A small-molecule ligand and the protein it binds are described below.
Small molecule (SMILES): CC(=O)N[C@@H]1[C@@H](O)[C@H](O)[C@@H](CO)O[C@H]1O

Sequence of chain 1.N:
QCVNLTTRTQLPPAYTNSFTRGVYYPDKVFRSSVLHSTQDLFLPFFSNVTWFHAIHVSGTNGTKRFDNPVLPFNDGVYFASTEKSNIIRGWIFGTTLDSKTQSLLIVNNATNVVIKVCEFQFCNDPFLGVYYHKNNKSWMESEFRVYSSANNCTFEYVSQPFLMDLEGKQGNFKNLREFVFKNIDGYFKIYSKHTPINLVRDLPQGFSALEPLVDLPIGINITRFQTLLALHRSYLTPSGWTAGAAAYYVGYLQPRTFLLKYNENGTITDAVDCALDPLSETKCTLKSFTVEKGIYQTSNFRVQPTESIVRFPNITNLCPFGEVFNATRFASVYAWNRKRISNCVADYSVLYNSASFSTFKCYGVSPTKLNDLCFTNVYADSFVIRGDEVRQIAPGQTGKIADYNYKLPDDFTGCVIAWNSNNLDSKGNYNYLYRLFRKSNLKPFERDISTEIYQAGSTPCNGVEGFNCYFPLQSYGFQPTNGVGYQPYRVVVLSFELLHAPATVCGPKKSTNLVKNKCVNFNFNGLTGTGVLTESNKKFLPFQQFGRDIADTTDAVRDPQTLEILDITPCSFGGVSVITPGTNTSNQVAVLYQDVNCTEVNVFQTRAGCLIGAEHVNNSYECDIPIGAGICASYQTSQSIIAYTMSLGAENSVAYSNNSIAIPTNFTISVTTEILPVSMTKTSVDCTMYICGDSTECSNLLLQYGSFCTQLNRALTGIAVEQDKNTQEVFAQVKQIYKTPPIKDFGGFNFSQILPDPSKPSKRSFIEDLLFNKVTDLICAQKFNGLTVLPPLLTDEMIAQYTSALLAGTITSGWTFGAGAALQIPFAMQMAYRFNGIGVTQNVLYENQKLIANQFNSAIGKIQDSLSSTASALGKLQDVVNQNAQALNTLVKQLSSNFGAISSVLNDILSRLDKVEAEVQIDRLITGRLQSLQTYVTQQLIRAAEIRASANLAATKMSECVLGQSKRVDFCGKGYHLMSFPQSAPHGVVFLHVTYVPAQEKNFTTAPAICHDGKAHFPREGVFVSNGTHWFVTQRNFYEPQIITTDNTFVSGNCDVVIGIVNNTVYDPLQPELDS

Binding-site contacts:
Ligand atom C5 contacts residue ASN603 of chain 1.N at 3.6 Å.
Ligand atom N2 contacts residue ASN603 of chain 1.N at 2.8 Å (h-bond).
Ligand atom C3 contacts residue ASN603 of chain 1.N at 3.8 Å.
Ligand atom C7 contacts residue ASN603 of chain 1.N at 2.9 Å.
Ligand atom C8 contacts residue ASN603 of chain 1.N at 4.2 Å.
Ligand atom C4 contacts residue ASN603 of chain 1.N at 4.2 Å.
Ligand atom C1 contacts residue ASN603 of chain 1.N at 1.4 Å.
Ligand atom C2 contacts residue ASN603 of chain 1.N at 2.4 Å.
Ligand atom O7 contacts residue ASN603 of chain 1.N at 2.7 Å (h-bond).
Ligand atom O5 contacts residue ASN603 of chain 1.N at 2.4 Å (h-bond).